Binding-site contacts:
Ligand atom O1B contacts residue ARG183 of chain 1.D at 3.0 Å (salt-bridge).
Ligand atom O2A contacts residue CA1 of chain 1.E at 2.2 Å.
Ligand atom O3A contacts residue CA1 of chain 1.E at 3.6 Å.
Ligand atom PG contacts residue CA1 of chain 1.E at 3.5 Å.
Ligand atom O1G contacts residue SER188 of chain 1.D at 3.5 Å.
Ligand atom N4 contacts residue ASP276 of chain 1.D at 3.7 Å.
Ligand atom O3' contacts residue ARG183 of chain 1.D at 3.4 Å (salt-bridge).
Ligand atom N3 contacts residue ASP276 of chain 1.D at 3.6 Å.
Ligand atom O2 contacts residue ASN279 of chain 1.D at 2.9 Å (h-bond).
Ligand atom O3' contacts residue GLY274 of chain 1.D at 3.4 Å.
Ligand atom C1' contacts residue TYR271 of chain 1.D at 3.6 Å (hydrophobic).
Ligand atom O3' contacts residue THR273 of chain 1.D at 3.4 Å (h-bond).
Ligand atom PB contacts residue CA1 of chain 1.E at 3.4 Å.
Ligand atom O1G contacts residue SER180 of chain 1.D at 2.7 Å (h-bond).
Ligand atom O3G contacts residue ASP190 of chain 1.D at 3.2 Å (salt-bridge).
Ligand atom O2B contacts residue GLY179 of chain 1.D at 3.3 Å.
Ligand atom PA contacts residue CA1 of chain 1.E at 3.5 Å.
Ligand atom C5' contacts residue ASP192 of chain 1.D at 3.5 Å.
Ligand atom O2B contacts residue ASP192 of chain 1.D at 3.1 Å (salt-bridge).
Ligand atom C2' contacts residue TYR271 of chain 1.D at 3.4 Å (hydrophobic).
Ligand atom PG contacts residue GLY189 of chain 1.D at 3.4 Å.
Ligand atom O2G contacts residue GLY189 of chain 1.D at 3.6 Å.
Ligand atom O1G contacts residue ARG149 of chain 1.D at 3.6 Å (salt-bridge).
Ligand atom C2' contacts residue GLY274 of chain 1.D at 3.5 Å.
Ligand atom C2' contacts residue ASN279 of chain 1.D at 3.4 Å.
Ligand atom O1B contacts residue SER180 of chain 1.D at 3.8 Å.
Ligand atom C5 contacts residue ASP276 of chain 1.D at 3.4 Å.
Ligand atom PG contacts residue SER180 of chain 1.D at 3.7 Å.
Ligand atom O2A contacts residue ASP192 of chain 1.D at 3.2 Å (salt-bridge).
Ligand atom O2 contacts residue TYR271 of chain 1.D at 3.4 Å.
Ligand atom O2B contacts residue CA1 of chain 1.E at 2.3 Å.
Ligand atom O3' contacts residue PHE272 of chain 1.D at 3.7 Å.
Ligand atom C6 contacts residue ASP276 of chain 1.D at 3.8 Å.
Ligand atom O3G contacts residue GLY189 of chain 1.D at 3.4 Å (h-bond).
Ligand atom O2B contacts residue SER180 of chain 1.D at 3.1 Å (h-bond).
Ligand atom C4' contacts residue PHE272 of chain 1.D at 3.5 Å (hydrophobic).
Ligand atom C4 contacts residue ASP276 of chain 1.D at 3.3 Å.
Ligand atom O2A contacts residue ASP190 of chain 1.D at 2.9 Å (salt-bridge).
Ligand atom O3G contacts residue CA1 of chain 1.E at 2.2 Å.
Ligand atom O1G contacts residue GLY189 of chain 1.D at 2.7 Å (h-bond).

A small-molecule ligand and the protein it binds are described below.
Small molecule (SMILES): Nc1ccn([C@H]2C[C@H](O)[C@@H](CO[P](=O)(O)O[P](=O)(O)OP(=O)(O)O)O2)c(=O)n1

Sequence of chain 1.D:
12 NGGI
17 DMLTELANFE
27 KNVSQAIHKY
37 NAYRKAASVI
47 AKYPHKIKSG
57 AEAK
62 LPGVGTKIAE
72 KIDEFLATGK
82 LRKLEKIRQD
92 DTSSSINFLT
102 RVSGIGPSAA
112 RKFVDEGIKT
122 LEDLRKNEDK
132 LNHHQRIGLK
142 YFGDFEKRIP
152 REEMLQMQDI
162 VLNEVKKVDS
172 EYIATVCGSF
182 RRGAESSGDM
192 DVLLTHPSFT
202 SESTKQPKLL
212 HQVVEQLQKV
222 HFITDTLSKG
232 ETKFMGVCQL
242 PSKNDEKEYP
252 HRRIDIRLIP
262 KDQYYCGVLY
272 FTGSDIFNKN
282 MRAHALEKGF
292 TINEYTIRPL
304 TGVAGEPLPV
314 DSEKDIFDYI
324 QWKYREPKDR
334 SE